Binding-site contacts:
Ligand atom C1 contacts residue TYR215 of chain 1.A at 4.1 Å (hydrophobic).
Ligand atom C3 contacts residue ASN129 of chain 1.A at 3.7 Å.
Ligand atom C3 contacts residue PHE127 of chain 1.A at 3.3 Å (hydrophobic).
Ligand atom O2 contacts residue TYR215 of chain 1.A at 3.9 Å.
Ligand atom C2 contacts residue ASN129 of chain 1.A at 4.4 Å.
Ligand atom O3 contacts residue PHE127 of chain 1.A at 3.9 Å.
Ligand atom C6 contacts residue GLN216 of chain 1.A at 4.0 Å.
Ligand atom C4 contacts residue PHE127 of chain 1.A at 3.3 Å (hydrophobic).
Ligand atom O3 contacts residue GLY105 of chain 1.A at 4.1 Å.
Ligand atom C3 contacts residue ASP88 of chain 1.A at 3.6 Å.
Ligand atom C5 contacts residue TYR215 of chain 1.A at 4.3 Å (hydrophobic).
Ligand atom O1 contacts residue PHE127 of chain 1.A at 3.8 Å.
Ligand atom C6 contacts residue PHE127 of chain 1.A at 4.2 Å (hydrophobic).
Ligand atom C4 contacts residue ASP88 of chain 1.A at 3.5 Å.
Ligand atom C5 contacts residue PHE127 of chain 1.A at 3.4 Å (hydrophobic).
Ligand atom O6 contacts residue GLN216 of chain 1.A at 2.8 Å (h-bond).
Ligand atom C4 contacts residue GLY214 of chain 1.A at 4.5 Å.
Ligand atom O2 contacts residue ASN129 of chain 1.A at 3.7 Å.
Ligand atom C6 contacts residue ALA219 of chain 1.A at 3.8 Å (hydrophobic).
Ligand atom O3 contacts residue ASN129 of chain 1.A at 3.3 Å (h-bond).
Ligand atom O6 contacts residue PHE127 of chain 1.A at 4.3 Å.
Ligand atom C4 contacts residue TYR215 of chain 1.A at 4.1 Å (hydrophobic).
Ligand atom O6 contacts residue ALA219 of chain 1.A at 4.0 Å.
Ligand atom C6 contacts residue ALA87 of chain 1.A at 4.4 Å (hydrophobic).
Ligand atom O4 contacts residue GLY214 of chain 1.A at 3.3 Å.
Ligand atom C6 contacts residue TYR215 of chain 1.A at 3.9 Å (hydrophobic).
Ligand atom O4 contacts residue ALA87 of chain 1.A at 4.1 Å.
Ligand atom C1 contacts residue PHE127 of chain 1.A at 4.4 Å (hydrophobic).
Ligand atom O5 contacts residue TYR215 of chain 1.A at 3.7 Å.
Ligand atom O3 contacts residue ASP88 of chain 1.A at 2.5 Å (salt-bridge).
Ligand atom C4 contacts residue ALA87 of chain 1.A at 4.1 Å (hydrophobic).
Ligand atom C2 contacts residue PHE127 of chain 1.A at 4.4 Å (hydrophobic).
Ligand atom O3 contacts residue GLY106 of chain 1.A at 3.1 Å (h-bond).
Ligand atom O4 contacts residue TYR215 of chain 1.A at 2.9 Å (h-bond).
Ligand atom C6 contacts residue GLY214 of chain 1.A at 4.4 Å.
Ligand atom O4 contacts residue ASP88 of chain 1.A at 3.0 Å (salt-bridge).
Ligand atom O5 contacts residue PHE127 of chain 1.A at 4.4 Å.
Ligand atom C2 contacts residue TYR215 of chain 1.A at 3.5 Å (hydrophobic).

A protein and the small-molecule ligand that binds it are described below.
Small molecule (SMILES): CO[C@H]1O[C@H](CO)[C@H](O)[C@H](O)[C@H]1O

Sequence of chain 1.A:
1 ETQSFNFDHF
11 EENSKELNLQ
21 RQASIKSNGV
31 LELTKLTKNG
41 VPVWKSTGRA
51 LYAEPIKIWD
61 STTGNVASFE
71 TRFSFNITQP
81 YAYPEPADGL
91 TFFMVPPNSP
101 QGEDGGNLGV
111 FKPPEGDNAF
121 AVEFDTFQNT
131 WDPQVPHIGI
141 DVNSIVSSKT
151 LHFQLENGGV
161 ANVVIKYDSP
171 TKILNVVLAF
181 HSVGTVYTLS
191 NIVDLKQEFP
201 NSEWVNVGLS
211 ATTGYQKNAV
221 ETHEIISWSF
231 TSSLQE